A small-molecule ligand and the protein it binds are described below.
Small molecule (SMILES): COc1ccc(C(=O)N2CCC3(CC2)C(=O)N(CC(=O)NCCc2ccc(Cl)cc2Cl)CN3c2ccccc2)c(OC)c1

Binding-site contacts:
Ligand atom O22 contacts residue GLN317 of chain 1.B at 3.2 Å (h-bond).
Ligand atom C6 contacts residue PHE352 of chain 1.B at 3.6 Å (hydrophobic).
Ligand atom O32 contacts residue ASN211 of chain 1.B at 3.5 Å (h-bond).
Ligand atom C18 contacts residue ARG349 of chain 1.B at 3.7 Å.
Ligand atom C39 contacts residue ARG290 of chain 1.B at 3.6 Å.
Ligand atom C37 contacts residue ARG290 of chain 1.B at 3.6 Å.
Ligand atom C31 contacts residue ASN211 of chain 1.B at 3.5 Å.
Ligand atom C25 contacts residue LEU315 of chain 1.B at 3.4 Å (hydrophobic).
Ligand atom C6 contacts residue LYS52 of chain 1.B at 3.4 Å.
Ligand atom C19 contacts residue ILE184 of chain 1.B at 3.7 Å (hydrophobic).
Ligand atom CL43 contacts residue PRO273 of chain 1.B at 3.6 Å.
Ligand atom O5 contacts residue FAD1 of chain 1.E at 3.1 Å.
Ligand atom C23 contacts residue LEU316 of chain 1.B at 3.6 Å (hydrophobic).
Ligand atom C38 contacts residue ARG290 of chain 1.B at 3.5 Å.
Ligand atom O5 contacts residue ALA350 of chain 1.B at 3.7 Å.
Ligand atom O7 contacts residue ALA183 of chain 1.B at 3.6 Å (h-bond).
Ligand atom C30 contacts residue ARG349 of chain 1.B at 3.4 Å.
Ligand atom C1 contacts residue ILE184 of chain 1.B at 3.6 Å (hydrophobic).
Ligand atom C28 contacts residue ASN211 of chain 1.B at 3.7 Å.
Ligand atom C15 contacts residue LEU318 of chain 1.B at 3.7 Å (hydrophobic).
Ligand atom C6 contacts residue FAD1 of chain 1.E at 3.4 Å.
Ligand atom C6 contacts residue ALA350 of chain 1.B at 3.1 Å (hydrophobic).
Ligand atom C41 contacts residue ARG290 of chain 1.B at 3.3 Å.
Ligand atom C4 contacts residue ALA183 of chain 1.B at 3.4 Å (hydrophobic).
Ligand atom C35 contacts residue GLY314 of chain 1.B at 3.5 Å.
Ligand atom C35 contacts residue ARG290 of chain 1.B at 3.8 Å.
Ligand atom C15 contacts residue ALA350 of chain 1.B at 3.6 Å (hydrophobic).
Ligand atom C30 contacts residue ASN211 of chain 1.B at 3.4 Å.
Ligand atom N21 contacts residue LEU315 of chain 1.B at 3.6 Å (h-bond).
Ligand atom C28 contacts residue GLU212 of chain 1.B at 3.5 Å.
Ligand atom C10 contacts residue LEU318 of chain 1.B at 3.6 Å (hydrophobic).
Ligand atom C10 contacts residue GLN317 of chain 1.B at 3.5 Å.
Ligand atom N20 contacts residue LEU316 of chain 1.B at 3.6 Å.
Ligand atom C6 contacts residue GLU187 of chain 1.B at 3.1 Å.
Ligand atom C9 contacts residue LEU316 of chain 1.B at 3.6 Å (hydrophobic).
Ligand atom C28 contacts residue ARG349 of chain 1.B at 3.6 Å.
Ligand atom C2 contacts residue ALA183 of chain 1.B at 3.7 Å (hydrophobic).
Ligand atom CL40 contacts residue ARG290 of chain 1.B at 3.8 Å.
Ligand atom C36 contacts residue ARG290 of chain 1.B at 3.7 Å.
Ligand atom C15 contacts residue ALA183 of chain 1.B at 3.5 Å (hydrophobic).

Sequence of chain 1.B:
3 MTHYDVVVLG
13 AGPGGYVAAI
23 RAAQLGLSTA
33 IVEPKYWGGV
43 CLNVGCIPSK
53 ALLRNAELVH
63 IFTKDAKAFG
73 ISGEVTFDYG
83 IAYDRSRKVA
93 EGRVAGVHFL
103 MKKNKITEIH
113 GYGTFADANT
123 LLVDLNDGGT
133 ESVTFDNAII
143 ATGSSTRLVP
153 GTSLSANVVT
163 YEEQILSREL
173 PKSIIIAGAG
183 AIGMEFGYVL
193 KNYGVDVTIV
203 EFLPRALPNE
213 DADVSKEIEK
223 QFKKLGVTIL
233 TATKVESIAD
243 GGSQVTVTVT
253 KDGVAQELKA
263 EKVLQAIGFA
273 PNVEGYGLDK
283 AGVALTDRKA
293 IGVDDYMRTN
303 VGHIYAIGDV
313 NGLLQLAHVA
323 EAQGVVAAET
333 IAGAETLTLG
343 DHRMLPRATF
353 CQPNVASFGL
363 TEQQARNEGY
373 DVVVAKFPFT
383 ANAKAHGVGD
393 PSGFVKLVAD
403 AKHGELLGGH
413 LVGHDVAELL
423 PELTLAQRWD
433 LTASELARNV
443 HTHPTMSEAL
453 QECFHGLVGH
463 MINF